Sequence of chain 3.A:
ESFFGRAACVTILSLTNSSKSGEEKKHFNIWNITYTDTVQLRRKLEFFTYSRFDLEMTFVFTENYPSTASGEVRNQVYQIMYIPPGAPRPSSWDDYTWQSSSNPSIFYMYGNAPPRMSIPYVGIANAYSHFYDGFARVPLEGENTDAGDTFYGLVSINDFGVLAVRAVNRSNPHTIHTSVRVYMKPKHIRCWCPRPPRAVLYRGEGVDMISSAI

A small-molecule ligand and the protein it binds are described below.
Small molecule (SMILES): CC[C@H](C)[C@H](NC(=O)[C@@H](N)CC(C)C)C(=O)NCC(=O)N[C@@H](CCCN=C(N)N)C(=O)N[C@H](C=O)[C@@H](C)O

Binding-site contacts:
Ligand atom CD contacts residue SER86 of chain 3.A at 3.5 Å.
Ligand atom NH1 contacts residue THR88 of chain 3.A at 3.8 Å.
Ligand atom CB contacts residue SER86 of chain 3.A at 3.9 Å.
Ligand atom NH2 contacts residue LYS97 of chain 3.A at 3.6 Å (salt-bridge).
Ligand atom CB contacts residue LYS234 of chain 2.C at 3.9 Å.
Ligand atom N contacts residue LYS234 of chain 2.C at 3.6 Å.
Ligand atom NH2 contacts residue LEU87 of chain 3.A at 3.9 Å.
Ligand atom C contacts residue SER86 of chain 3.A at 3.6 Å.
Ligand atom O contacts residue SER86 of chain 3.A at 2.8 Å (h-bond).
Ligand atom C contacts residue THR88 of chain 3.A at 4.2 Å.
Ligand atom NH2 contacts residue PHE100 of chain 3.A at 2.8 Å (h-bond).
Ligand atom O contacts residue LYS234 of chain 2.C at 3.4 Å.
Ligand atom NH2 contacts residue ASN101 of chain 3.A at 3.7 Å.
Ligand atom NE contacts residue SER86 of chain 3.A at 3.6 Å.
Ligand atom NE contacts residue ASN101 of chain 3.A at 3.0 Å (h-bond).
Ligand atom CD1 contacts residue ILE84 of chain 3.A at 4.0 Å (hydrophobic).
Ligand atom O contacts residue THR88 of chain 3.A at 3.7 Å.
Ligand atom CZ contacts residue LEU87 of chain 3.A at 4.2 Å (hydrophobic).
Ligand atom C contacts residue LYS234 of chain 2.C at 3.0 Å.
Ligand atom CZ contacts residue ASN101 of chain 3.A at 3.7 Å.
Ligand atom NH1 contacts residue LYS98 of chain 3.A at 3.7 Å.
Ligand atom N contacts residue SER86 of chain 3.A at 4.0 Å.
Ligand atom CA contacts residue SER86 of chain 3.A at 4.0 Å.
Ligand atom CD contacts residue ASN101 of chain 3.A at 3.2 Å.
Ligand atom CA contacts residue SER233 of chain 2.C at 3.6 Å.
Ligand atom C contacts residue LYS98 of chain 3.A at 3.7 Å.
Ligand atom N contacts residue LYS234 of chain 2.C at 1.5 Å.
Ligand atom CG contacts residue SER86 of chain 3.A at 4.2 Å.
Ligand atom CZ contacts residue PHE100 of chain 3.A at 4.1 Å (hydrophobic).
Ligand atom NH1 contacts residue LEU87 of chain 3.A at 3.9 Å.
Ligand atom CZ contacts residue SER86 of chain 3.A at 3.2 Å.
Ligand atom N contacts residue SER233 of chain 2.C at 3.0 Å (h-bond).
Ligand atom CZ contacts residue LYS98 of chain 3.A at 3.7 Å.
Ligand atom CB contacts residue SER233 of chain 2.C at 4.1 Å.
Ligand atom NH1 contacts residue SER86 of chain 3.A at 3.4 Å (h-bond).
Ligand atom NH2 contacts residue SER86 of chain 3.A at 3.5 Å (h-bond).
Ligand atom CA contacts residue LYS234 of chain 2.C at 2.5 Å.
Ligand atom CD2 contacts residue ILE84 of chain 3.A at 3.9 Å (hydrophobic).
Ligand atom O contacts residue LYS98 of chain 3.A at 3.8 Å.
Ligand atom NH2 contacts residue LYS98 of chain 3.A at 2.7 Å (salt-bridge).

Sequence of chain 2.C:
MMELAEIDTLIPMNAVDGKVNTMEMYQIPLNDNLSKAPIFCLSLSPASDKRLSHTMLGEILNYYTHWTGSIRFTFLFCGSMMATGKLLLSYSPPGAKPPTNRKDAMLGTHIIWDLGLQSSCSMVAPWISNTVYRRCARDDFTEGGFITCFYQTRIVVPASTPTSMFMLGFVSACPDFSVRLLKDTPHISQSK